Sequence of chain 2.A:
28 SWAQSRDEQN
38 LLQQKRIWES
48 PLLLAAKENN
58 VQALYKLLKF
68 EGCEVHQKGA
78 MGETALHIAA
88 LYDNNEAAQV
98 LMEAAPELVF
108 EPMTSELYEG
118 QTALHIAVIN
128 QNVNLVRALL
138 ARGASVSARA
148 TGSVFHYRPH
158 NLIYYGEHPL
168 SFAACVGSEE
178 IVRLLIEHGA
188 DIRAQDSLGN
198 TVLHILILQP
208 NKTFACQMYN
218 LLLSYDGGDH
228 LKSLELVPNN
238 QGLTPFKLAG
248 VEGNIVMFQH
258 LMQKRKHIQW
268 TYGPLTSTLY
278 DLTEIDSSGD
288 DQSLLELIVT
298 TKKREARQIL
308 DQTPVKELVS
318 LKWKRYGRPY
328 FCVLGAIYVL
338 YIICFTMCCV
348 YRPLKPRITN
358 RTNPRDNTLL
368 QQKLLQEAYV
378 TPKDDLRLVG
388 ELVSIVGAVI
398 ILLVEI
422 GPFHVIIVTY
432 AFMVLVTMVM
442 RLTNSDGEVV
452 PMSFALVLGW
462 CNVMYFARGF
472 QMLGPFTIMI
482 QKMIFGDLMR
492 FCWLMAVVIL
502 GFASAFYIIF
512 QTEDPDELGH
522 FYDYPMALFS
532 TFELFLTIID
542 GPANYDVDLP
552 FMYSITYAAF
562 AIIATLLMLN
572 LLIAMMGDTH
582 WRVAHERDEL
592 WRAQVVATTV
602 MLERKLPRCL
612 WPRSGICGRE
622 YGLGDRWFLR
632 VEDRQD

A protein and the small-molecule ligand that binds it are described below.
Small molecule (SMILES): NCCOB(c1ccccc1)c1ccc(Br)cc1

Binding-site contacts:
Ligand atom C15 contacts residue MET602 of chain 2.A at 3.9 Å (hydrophobic).
Ligand atom C08 contacts residue MET602 of chain 2.A at 3.9 Å (hydrophobic).
Ligand atom C06 contacts residue ASN463 of chain 2.A at 4.3 Å.
Ligand atom C16 contacts residue HIS425 of chain 2.A at 3.3 Å.
Ligand atom C02 contacts residue TYR466 of chain 2.A at 3.8 Å (hydrophobic).
Ligand atom C13 contacts residue ARG469 of chain 2.A at 3.9 Å.
Ligand atom C13 contacts residue TYR466 of chain 2.A at 3.5 Å (hydrophobic).
Ligand atom C11 contacts residue ARG469 of chain 2.A at 3.3 Å.
Ligand atom C15 contacts residue HIS425 of chain 2.A at 4.2 Å.
Ligand atom C10 contacts residue HIS425 of chain 2.A at 3.6 Å.
Ligand atom B01 contacts residue TYR466 of chain 2.A at 3.9 Å.
Ligand atom O14 contacts residue MET602 of chain 2.A at 3.3 Å (h-bond).
Ligand atom BR1 contacts residue ARG469 of chain 2.A at 3.5 Å.
Ligand atom C10 contacts residue ARG469 of chain 2.A at 4.1 Å.
Ligand atom C03 contacts residue ILE428 of chain 2.A at 4.1 Å (hydrophobic).
Ligand atom C10 contacts residue GLY422 of chain 2.A at 3.8 Å.
Ligand atom N17 contacts residue HIS425 of chain 2.A at 3.9 Å.
Ligand atom C05 contacts residue ILE428 of chain 2.A at 4.1 Å (hydrophobic).
Ligand atom C05 contacts residue TYR466 of chain 2.A at 3.8 Å (hydrophobic).
Ligand atom BR1 contacts residue GLY422 of chain 2.A at 3.3 Å.
Ligand atom C12 contacts residue TYR466 of chain 2.A at 4.2 Å (hydrophobic).
Ligand atom C12 contacts residue ARG469 of chain 2.A at 3.1 Å.
Ligand atom C05 contacts residue ASN463 of chain 2.A at 3.1 Å.
Ligand atom C11 contacts residue GLY422 of chain 2.A at 4.0 Å.
Ligand atom O14 contacts residue HIS425 of chain 2.A at 3.8 Å.
Ligand atom C04 contacts residue PHE424 of chain 2.A at 3.1 Å (hydrophobic).
Ligand atom N17 contacts residue GLU402 of chain 2.A at 2.9 Å (salt-bridge).
Ligand atom C08 contacts residue HIS425 of chain 2.A at 4.2 Å.
Ligand atom C07 contacts residue TYR466 of chain 2.A at 3.5 Å (hydrophobic).
Ligand atom C16 contacts residue GLU402 of chain 2.A at 3.2 Å.
Ligand atom C08 contacts residue TYR466 of chain 2.A at 3.8 Å (hydrophobic).
Ligand atom C03 contacts residue PHE424 of chain 2.A at 3.5 Å (hydrophobic).
Ligand atom C09 contacts residue HIS425 of chain 2.A at 3.3 Å.
Ligand atom C04 contacts residue ASN463 of chain 2.A at 3.5 Å.
Ligand atom B01 contacts residue MET602 of chain 2.A at 3.6 Å.
Ligand atom C03 contacts residue HIS425 of chain 2.A at 4.2 Å.
Ligand atom C06 contacts residue TYR466 of chain 2.A at 3.4 Å (hydrophobic).
Ligand atom C13 contacts residue MET602 of chain 2.A at 3.4 Å (hydrophobic).
Ligand atom C04 contacts residue ILE428 of chain 2.A at 3.5 Å (hydrophobic).
Ligand atom N17 contacts residue VAL401 of chain 2.A at 3.4 Å (h-bond).